Sequence of chain 1.W:
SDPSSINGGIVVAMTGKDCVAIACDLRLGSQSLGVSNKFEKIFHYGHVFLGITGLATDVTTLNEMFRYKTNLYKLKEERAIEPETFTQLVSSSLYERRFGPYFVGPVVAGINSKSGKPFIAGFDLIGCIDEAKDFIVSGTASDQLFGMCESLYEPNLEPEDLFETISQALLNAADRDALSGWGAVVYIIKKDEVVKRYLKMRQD

The small molecule below binds the protein below.
Small molecule (SMILES): COc1ccc(C[C@H](NC(=O)[C@H](C)NC(=O)CN2CCOCC2)C(=O)N[C@@H](CC2CCCCC2)C(=O)[C@H](C)CO)cc1

Sequence of chain 1.V:
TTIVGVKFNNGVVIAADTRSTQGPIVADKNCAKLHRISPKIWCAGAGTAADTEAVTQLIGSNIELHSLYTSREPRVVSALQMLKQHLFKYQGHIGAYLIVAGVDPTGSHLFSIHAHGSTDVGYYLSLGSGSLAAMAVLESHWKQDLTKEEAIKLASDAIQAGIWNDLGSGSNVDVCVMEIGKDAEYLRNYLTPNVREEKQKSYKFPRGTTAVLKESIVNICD

Binding-site contacts:
Ligand atom N15 contacts residue THR21 of chain 1.V at 3.0 Å (h-bond).
Ligand atom O32 contacts residue GLY47 of chain 1.V at 3.1 Å (h-bond).
Ligand atom N28 contacts residue THR1 of chain 1.V at 3.7 Å.
Ligand atom C42 contacts residue CYS31 of chain 1.V at 3.7 Å (hydrophobic).
Ligand atom C37 contacts residue GLY168 of chain 1.V at 3.5 Å.
Ligand atom O40 contacts residue THR1 of chain 1.V at 3.4 Å (h-bond).
Ligand atom O27 contacts residue SER20 of chain 1.V at 3.2 Å (h-bond).
Ligand atom N28 contacts residue GLY47 of chain 1.V at 3.0 Å (h-bond).
Ligand atom C29 contacts residue THR1 of chain 1.V at 2.4 Å.
Ligand atom C31 contacts residue THR1 of chain 1.V at 1.4 Å.
Ligand atom C13 contacts residue ALA49 of chain 1.V at 3.6 Å (hydrophobic).
Ligand atom C45 contacts residue THR52 of chain 1.V at 3.5 Å.
Ligand atom O32 contacts residue MES1 of chain 1.MA at 2.6 Å (h-bond).
Ligand atom C7 contacts residue THR48 of chain 1.V at 3.7 Å.
Ligand atom C26 contacts residue GLY47 of chain 1.V at 3.7 Å.
Ligand atom C38 contacts residue GLY168 of chain 1.V at 3.0 Å.
Ligand atom C46 contacts residue GLY45 of chain 1.V at 3.7 Å.
Ligand atom N1 contacts residue ASP125 of chain 1.W at 3.0 Å (salt-bridge).
Ligand atom C38 contacts residue THR1 of chain 1.V at 2.6 Å.
Ligand atom C39 contacts residue MES1 of chain 1.MA at 3.5 Å.
Ligand atom O27 contacts residue THR21 of chain 1.V at 3.0 Å (h-bond).
Ligand atom C4 contacts residue ASP125 of chain 1.W at 3.7 Å.
Ligand atom C30 contacts residue THR1 of chain 1.V at 2.6 Å.
Ligand atom O32 contacts residue ALA46 of chain 1.V at 3.7 Å.
Ligand atom C11 contacts residue THR21 of chain 1.V at 3.6 Å.
Ligand atom O32 contacts residue THR1 of chain 1.V at 2.3 Å (h-bond).
Ligand atom C11 contacts residue GLN22 of chain 1.V at 3.8 Å.
Ligand atom C39 contacts residue THR1 of chain 1.V at 2.5 Å.
Ligand atom C46 contacts residue THR52 of chain 1.V at 3.7 Å.
Ligand atom C20 contacts residue THR48 of chain 1.V at 3.7 Å.
Ligand atom C19 contacts residue GLY47 of chain 1.V at 3.4 Å.
Ligand atom O14 contacts residue ALA49 of chain 1.V at 2.9 Å (h-bond).
Ligand atom C38 contacts residue ARG19 of chain 1.V at 3.4 Å.
Ligand atom C43 contacts residue CYS31 of chain 1.V at 3.7 Å (hydrophobic).
Ligand atom C16 contacts residue GLY47 of chain 1.V at 3.4 Å.
Ligand atom C43 contacts residue SER20 of chain 1.V at 3.7 Å.
Ligand atom O3 contacts residue GLN22 of chain 1.V at 3.5 Å.
Ligand atom C37 contacts residue THR1 of chain 1.V at 1.6 Å.
Ligand atom O40 contacts residue MES1 of chain 1.MA at 2.7 Å (h-bond).
Ligand atom C45 contacts residue ALA49 of chain 1.V at 3.7 Å (hydrophobic).